The protein below binds the small molecule below.
Small molecule (SMILES): CC(=O)N[C@@H]1[C@@H](O)[C@H](O)[C@@H](CO)O[C@H]1O

Binding-site contacts:
Ligand atom O7 contacts residue GLN895 of chain 1.B at 2.6 Å (h-bond).
Ligand atom C4 contacts residue ASN1074 of chain 1.C at 4.2 Å.
Ligand atom O7 contacts residue ASN1074 of chain 1.C at 3.7 Å.
Ligand atom O5 contacts residue GLN895 of chain 1.B at 4.4 Å.
Ligand atom C7 contacts residue ALA713 of chain 1.C at 4.5 Å (hydrophobic).
Ligand atom C2 contacts residue ASN1074 of chain 1.C at 2.5 Å.
Ligand atom C8 contacts residue ALA713 of chain 1.C at 3.6 Å (hydrophobic).
Ligand atom C5 contacts residue ALA706 of chain 1.C at 3.7 Å (hydrophobic).
Ligand atom O6 contacts residue ASN1074 of chain 1.C at 4.2 Å.
Ligand atom C8 contacts residue GLU1072 of chain 1.C at 3.5 Å.
Ligand atom C5 contacts residue ASN1074 of chain 1.C at 3.7 Å.
Ligand atom C3 contacts residue ASN1074 of chain 1.C at 3.8 Å.
Ligand atom C7 contacts residue ASN1074 of chain 1.C at 3.5 Å.
Ligand atom C6 contacts residue ALA706 of chain 1.C at 4.3 Å (hydrophobic).
Ligand atom C4 contacts residue ALA706 of chain 1.C at 4.5 Å (hydrophobic).
Ligand atom C8 contacts residue GLN895 of chain 1.B at 3.7 Å.
Ligand atom C1 contacts residue ASN1074 of chain 1.C at 1.4 Å.
Ligand atom C2 contacts residue GLN895 of chain 1.B at 4.3 Å.
Ligand atom O5 contacts residue ASN1074 of chain 1.C at 2.4 Å (h-bond).
Ligand atom C8 contacts residue LYS1073 of chain 1.C at 4.0 Å.
Ligand atom O4 contacts residue ALA706 of chain 1.C at 4.3 Å.
Ligand atom C1 contacts residue GLN895 of chain 1.B at 3.4 Å.
Ligand atom C7 contacts residue GLN895 of chain 1.B at 3.3 Å.
Ligand atom N2 contacts residue ASN1074 of chain 1.C at 2.9 Å (h-bond).
Ligand atom N2 contacts residue GLN895 of chain 1.B at 4.1 Å.

Sequence of chain 1.C:
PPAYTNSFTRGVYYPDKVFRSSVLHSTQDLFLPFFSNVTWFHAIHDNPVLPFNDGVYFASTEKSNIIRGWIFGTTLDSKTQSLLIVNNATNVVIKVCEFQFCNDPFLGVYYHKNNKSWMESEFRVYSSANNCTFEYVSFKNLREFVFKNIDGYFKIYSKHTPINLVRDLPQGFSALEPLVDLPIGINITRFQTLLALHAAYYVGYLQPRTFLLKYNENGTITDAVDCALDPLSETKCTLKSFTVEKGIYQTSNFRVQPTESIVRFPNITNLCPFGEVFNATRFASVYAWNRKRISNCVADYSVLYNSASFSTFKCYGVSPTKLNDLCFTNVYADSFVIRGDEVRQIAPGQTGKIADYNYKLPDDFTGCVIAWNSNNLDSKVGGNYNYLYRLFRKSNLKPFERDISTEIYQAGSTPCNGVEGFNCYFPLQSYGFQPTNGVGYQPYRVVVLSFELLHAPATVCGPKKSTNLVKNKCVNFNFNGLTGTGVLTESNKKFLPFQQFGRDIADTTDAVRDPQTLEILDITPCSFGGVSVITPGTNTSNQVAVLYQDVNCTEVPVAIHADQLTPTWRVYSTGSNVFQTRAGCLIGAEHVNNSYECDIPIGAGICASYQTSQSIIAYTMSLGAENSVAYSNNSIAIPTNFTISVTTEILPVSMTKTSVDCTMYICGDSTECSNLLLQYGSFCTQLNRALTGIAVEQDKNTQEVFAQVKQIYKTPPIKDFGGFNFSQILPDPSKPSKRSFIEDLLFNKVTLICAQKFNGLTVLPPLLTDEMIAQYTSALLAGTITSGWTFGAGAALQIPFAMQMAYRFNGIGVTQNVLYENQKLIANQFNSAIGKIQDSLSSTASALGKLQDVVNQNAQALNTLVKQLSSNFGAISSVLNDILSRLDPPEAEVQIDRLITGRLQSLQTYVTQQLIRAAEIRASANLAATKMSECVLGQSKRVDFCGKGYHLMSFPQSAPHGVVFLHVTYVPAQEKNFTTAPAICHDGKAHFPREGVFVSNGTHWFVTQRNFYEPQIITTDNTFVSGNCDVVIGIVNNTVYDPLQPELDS

Sequence of chain 1.B:
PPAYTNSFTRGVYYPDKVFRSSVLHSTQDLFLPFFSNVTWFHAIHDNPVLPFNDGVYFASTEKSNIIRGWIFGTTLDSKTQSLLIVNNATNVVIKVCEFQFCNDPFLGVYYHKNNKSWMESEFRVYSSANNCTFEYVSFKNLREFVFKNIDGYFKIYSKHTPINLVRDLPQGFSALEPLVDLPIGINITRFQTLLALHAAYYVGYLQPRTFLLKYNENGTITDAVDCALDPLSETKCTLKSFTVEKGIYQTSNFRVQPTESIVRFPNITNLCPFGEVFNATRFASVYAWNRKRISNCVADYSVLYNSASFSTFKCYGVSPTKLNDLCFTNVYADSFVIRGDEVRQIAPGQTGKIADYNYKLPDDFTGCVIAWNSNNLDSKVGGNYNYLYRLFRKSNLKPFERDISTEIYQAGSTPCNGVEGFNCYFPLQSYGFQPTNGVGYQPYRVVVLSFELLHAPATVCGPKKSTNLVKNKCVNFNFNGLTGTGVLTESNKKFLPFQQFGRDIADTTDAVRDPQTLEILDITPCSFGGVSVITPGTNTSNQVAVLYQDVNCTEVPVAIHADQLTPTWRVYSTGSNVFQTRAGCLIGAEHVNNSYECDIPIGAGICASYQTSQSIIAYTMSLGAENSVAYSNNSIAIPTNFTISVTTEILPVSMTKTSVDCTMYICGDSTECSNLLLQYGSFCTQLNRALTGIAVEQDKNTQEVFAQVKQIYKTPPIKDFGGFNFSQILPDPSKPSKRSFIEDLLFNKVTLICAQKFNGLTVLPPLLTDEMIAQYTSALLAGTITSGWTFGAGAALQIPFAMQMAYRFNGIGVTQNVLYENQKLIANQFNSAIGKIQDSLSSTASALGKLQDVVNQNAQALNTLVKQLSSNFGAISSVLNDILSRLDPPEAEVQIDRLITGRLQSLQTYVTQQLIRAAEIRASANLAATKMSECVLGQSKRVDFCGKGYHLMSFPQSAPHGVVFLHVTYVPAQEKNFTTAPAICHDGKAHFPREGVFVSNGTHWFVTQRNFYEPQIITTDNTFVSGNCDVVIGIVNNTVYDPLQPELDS